A small-molecule ligand and the protein it binds are described below.
Small molecule (SMILES): Nc1ncc(Cc2ccc(Br)cc2)s1

Binding-site contacts:
Ligand atom BR1 contacts residue PHE267 of chain 1.A at 4.0 Å.
Ligand atom C14 contacts residue LEU408 of chain 1.A at 4.4 Å (hydrophobic).
Ligand atom C11 contacts residue PHE387 of chain 1.A at 3.9 Å (hydrophobic).
Ligand atom S3 contacts residue HIS524 of chain 1.A at 3.9 Å.
Ligand atom N2 contacts residue HIS524 of chain 1.A at 3.2 Å (h-bond).
Ligand atom C13 contacts residue TYR383 of chain 1.A at 3.5 Å (hydrophobic).
Ligand atom C14 contacts residue TRP525 of chain 1.A at 4.0 Å (hydrophobic).
Ligand atom C4 contacts residue HIS524 of chain 1.A at 3.8 Å.
Ligand atom C1 contacts residue VAL498 of chain 1.A at 3.5 Å (hydrophobic).
Ligand atom N6 contacts residue VAL498 of chain 1.A at 3.6 Å.
Ligand atom C13 contacts residue MET419 of chain 1.A at 3.9 Å (hydrophobic).
Ligand atom C8 contacts residue TYR383 of chain 1.A at 4.1 Å (hydrophobic).
Ligand atom C9 contacts residue PHE387 of chain 1.A at 3.9 Å (hydrophobic).
Ligand atom N2 contacts residue VAL498 of chain 1.A at 2.9 Å.
Ligand atom C9 contacts residue PHE267 of chain 1.A at 3.7 Å (hydrophobic).
Ligand atom C14 contacts residue PHE267 of chain 1.A at 3.6 Å (hydrophobic).
Ligand atom C1 contacts residue HIS524 of chain 1.A at 3.4 Å.
Ligand atom BR1 contacts residue PHE387 of chain 1.A at 3.8 Å.
Ligand atom C12 contacts residue PHE267 of chain 1.A at 3.4 Å (hydrophobic).
Ligand atom C9 contacts residue LEU408 of chain 1.A at 3.7 Å (hydrophobic).
Ligand atom C7 contacts residue TYR383 of chain 1.A at 3.8 Å (hydrophobic).
Ligand atom N2 contacts residue ASP496 of chain 1.A at 3.5 Å (salt-bridge).
Ligand atom C7 contacts residue ASP335 of chain 1.A at 4.4 Å.
Ligand atom BR1 contacts residue LEU397 of chain 1.A at 3.9 Å.
Ligand atom C14 contacts residue PRO268 of chain 1.A at 4.2 Å (hydrophobic).
Ligand atom C11 contacts residue MET419 of chain 1.A at 4.0 Å (hydrophobic).
Ligand atom BR1 contacts residue LEU428 of chain 1.A at 3.4 Å.
Ligand atom BR1 contacts residue LEU408 of chain 1.A at 3.8 Å.
Ligand atom N6 contacts residue ASP496 of chain 1.A at 3.5 Å (salt-bridge).
Ligand atom S3 contacts residue MET419 of chain 1.A at 3.4 Å.
Ligand atom C5 contacts residue HIS524 of chain 1.A at 3.3 Å.
Ligand atom N6 contacts residue HIS524 of chain 1.A at 3.4 Å.
Ligand atom C1 contacts residue ASP496 of chain 1.A at 4.0 Å.
Ligand atom C12 contacts residue PRO268 of chain 1.A at 4.0 Å (hydrophobic).
Ligand atom C5 contacts residue VAL498 of chain 1.A at 3.6 Å (hydrophobic).
Ligand atom C11 contacts residue TYR383 of chain 1.A at 3.8 Å (hydrophobic).
Ligand atom C7 contacts residue HIS524 of chain 1.A at 4.0 Å.
Ligand atom C5 contacts residue TYR383 of chain 1.A at 4.0 Å (hydrophobic).
Ligand atom C4 contacts residue TYR383 of chain 1.A at 4.2 Å (hydrophobic).
Ligand atom C12 contacts residue LEU408 of chain 1.A at 3.6 Å (hydrophobic).

Sequence of chain 1.A:
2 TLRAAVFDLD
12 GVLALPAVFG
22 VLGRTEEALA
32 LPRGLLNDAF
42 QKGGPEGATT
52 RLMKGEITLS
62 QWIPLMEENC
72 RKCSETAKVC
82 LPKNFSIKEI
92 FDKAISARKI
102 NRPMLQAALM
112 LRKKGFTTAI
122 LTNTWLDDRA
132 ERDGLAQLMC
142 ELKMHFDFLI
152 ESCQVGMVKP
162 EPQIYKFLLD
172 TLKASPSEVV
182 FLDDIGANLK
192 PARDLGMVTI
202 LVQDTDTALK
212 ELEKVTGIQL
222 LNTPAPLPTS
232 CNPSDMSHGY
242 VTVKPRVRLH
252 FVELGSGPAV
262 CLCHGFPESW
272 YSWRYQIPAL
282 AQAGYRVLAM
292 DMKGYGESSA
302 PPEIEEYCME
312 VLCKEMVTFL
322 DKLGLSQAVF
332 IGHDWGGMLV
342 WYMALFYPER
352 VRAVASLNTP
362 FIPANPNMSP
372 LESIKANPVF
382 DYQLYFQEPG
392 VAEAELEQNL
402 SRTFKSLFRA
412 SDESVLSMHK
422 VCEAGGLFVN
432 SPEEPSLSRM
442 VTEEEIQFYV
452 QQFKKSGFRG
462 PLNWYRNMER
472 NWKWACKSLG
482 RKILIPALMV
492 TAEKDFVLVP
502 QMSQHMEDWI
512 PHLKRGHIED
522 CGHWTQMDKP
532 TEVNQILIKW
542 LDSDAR